Binding-site contacts:
Ligand atom C7 contacts residue TRP142 of chain 1.A at 4.0 Å (hydrophobic).
Ligand atom O8 contacts residue TYR88 of chain 1.A at 3.2 Å (h-bond).
Ligand atom C6 contacts residue SER127 of chain 1.A at 4.2 Å.
Ligand atom C6 contacts residue ALA125 of chain 1.A at 4.1 Å (hydrophobic).
Ligand atom O9 contacts residue TYR88 of chain 1.A at 3.8 Å.
Ligand atom C11 contacts residue TRP142 of chain 1.A at 3.9 Å (hydrophobic).
Ligand atom C10 contacts residue ALA125 of chain 1.A at 4.2 Å (hydrophobic).
Ligand atom C4 contacts residue LEU217 of chain 1.A at 3.9 Å (hydrophobic).
Ligand atom O1A contacts residue SER127 of chain 1.A at 2.7 Å (h-bond).
Ligand atom C11 contacts residue GLY124 of chain 1.A at 4.1 Å.
Ligand atom O1B contacts residue SER127 of chain 1.A at 3.9 Å.
Ligand atom O9 contacts residue VAL177 of chain 1.A at 3.6 Å.
Ligand atom C10 contacts residue TRP142 of chain 1.A at 4.1 Å (hydrophobic).
Ligand atom N5 contacts residue ALA125 of chain 1.A at 3.3 Å (h-bond).
Ligand atom O1B contacts residue THR126 of chain 1.A at 3.0 Å (h-bond).
Ligand atom O6 contacts residue VAL177 of chain 1.A at 3.6 Å.
Ligand atom C3 contacts residue LEU217 of chain 1.A at 4.2 Å (hydrophobic).
Ligand atom C11 contacts residue LEU185 of chain 1.A at 4.2 Å (hydrophobic).
Ligand atom C2 contacts residue GLN213 of chain 1.A at 4.0 Å.
Ligand atom O1A contacts residue THR126 of chain 1.A at 3.4 Å.
Ligand atom C1 contacts residue THR126 of chain 1.A at 3.6 Å.
Ligand atom C5 contacts residue LEU217 of chain 1.A at 3.7 Å (hydrophobic).
Ligand atom C11 contacts residue LEU144 of chain 1.A at 3.9 Å (hydrophobic).
Ligand atom C8 contacts residue TYR88 of chain 1.A at 3.9 Å (hydrophobic).
Ligand atom C9 contacts residue TYR88 of chain 1.A at 3.3 Å (hydrophobic).
Ligand atom C10 contacts residue LEU185 of chain 1.A at 4.0 Å (hydrophobic).
Ligand atom O10 contacts residue LEU185 of chain 1.A at 3.1 Å.
Ligand atom O3 contacts residue GLY216 of chain 1.A at 3.6 Å (h-bond).
Ligand atom C9 contacts residue HIS174 of chain 1.A at 3.8 Å.
Ligand atom C9 contacts residue SER176 of chain 1.A at 3.9 Å.
Ligand atom C11 contacts residue ALA125 of chain 1.A at 4.1 Å (hydrophobic).
Ligand atom C1 contacts residue SER127 of chain 1.A at 3.7 Å.
Ligand atom O1 contacts residue GLN213 of chain 1.A at 4.1 Å.
Ligand atom C4 contacts residue SER127 of chain 1.A at 4.0 Å.
Ligand atom C5 contacts residue ALA125 of chain 1.A at 3.9 Å (hydrophobic).
Ligand atom O1B contacts residue LEU217 of chain 1.A at 3.9 Å.
Ligand atom C4 contacts residue ALA125 of chain 1.A at 3.5 Å (hydrophobic).
Ligand atom O4 contacts residue ALA125 of chain 1.A at 3.9 Å.
Ligand atom C8 contacts residue GLN213 of chain 1.A at 3.5 Å.
Ligand atom O9 contacts residue SER176 of chain 1.A at 3.3 Å (h-bond).

Sequence of chain 1.A:
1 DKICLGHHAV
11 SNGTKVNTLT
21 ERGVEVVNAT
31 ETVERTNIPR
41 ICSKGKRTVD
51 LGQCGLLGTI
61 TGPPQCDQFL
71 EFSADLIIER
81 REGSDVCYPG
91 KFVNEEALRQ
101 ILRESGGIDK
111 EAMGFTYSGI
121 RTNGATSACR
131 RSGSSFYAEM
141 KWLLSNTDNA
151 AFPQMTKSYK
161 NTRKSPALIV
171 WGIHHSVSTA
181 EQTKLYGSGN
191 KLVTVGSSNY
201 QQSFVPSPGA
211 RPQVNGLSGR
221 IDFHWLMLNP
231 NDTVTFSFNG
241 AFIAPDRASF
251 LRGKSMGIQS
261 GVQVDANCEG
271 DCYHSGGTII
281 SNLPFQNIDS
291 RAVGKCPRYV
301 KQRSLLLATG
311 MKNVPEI

This small molecule binds to this protein.
Small molecule (SMILES): CC(=O)N[C@@H]1[C@@H](O)[C@H](O[C@@H]2O[C@H](CO)[C@H](O)[C@H](O[C@]3(C(=O)O)C[C@H](O)[C@@H](NC(C)=O)[C@H]([C@H](O)[C@H](O)CO)O3)[C@H]2O)[C@@H](CO)O[C@H]1O